Sequence of chain 1.C:
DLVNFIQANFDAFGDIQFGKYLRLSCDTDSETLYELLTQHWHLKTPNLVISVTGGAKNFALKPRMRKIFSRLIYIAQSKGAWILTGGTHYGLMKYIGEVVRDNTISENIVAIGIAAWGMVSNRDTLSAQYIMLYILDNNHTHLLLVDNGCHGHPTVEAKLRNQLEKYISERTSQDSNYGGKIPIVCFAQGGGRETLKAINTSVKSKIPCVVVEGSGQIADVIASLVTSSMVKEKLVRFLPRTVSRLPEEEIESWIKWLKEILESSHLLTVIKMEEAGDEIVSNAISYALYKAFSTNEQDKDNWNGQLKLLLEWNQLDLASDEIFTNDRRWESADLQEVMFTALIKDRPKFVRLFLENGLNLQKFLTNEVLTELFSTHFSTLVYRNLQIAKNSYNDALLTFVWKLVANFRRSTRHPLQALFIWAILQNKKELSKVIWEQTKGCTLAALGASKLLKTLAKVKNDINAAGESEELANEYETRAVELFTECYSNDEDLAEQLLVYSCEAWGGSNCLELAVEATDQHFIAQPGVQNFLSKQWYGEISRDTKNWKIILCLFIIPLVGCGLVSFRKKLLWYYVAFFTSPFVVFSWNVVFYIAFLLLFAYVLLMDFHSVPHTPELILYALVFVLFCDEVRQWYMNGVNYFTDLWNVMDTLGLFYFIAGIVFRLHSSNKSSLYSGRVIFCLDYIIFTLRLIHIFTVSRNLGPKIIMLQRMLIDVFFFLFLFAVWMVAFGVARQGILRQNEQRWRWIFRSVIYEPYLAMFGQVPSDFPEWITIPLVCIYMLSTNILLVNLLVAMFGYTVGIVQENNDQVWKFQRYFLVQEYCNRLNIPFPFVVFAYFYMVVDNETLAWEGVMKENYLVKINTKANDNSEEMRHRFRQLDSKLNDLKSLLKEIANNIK

Binding-site contacts:
Ligand atom C5A contacts residue ILE697 of chain 1.C at 4.1 Å (hydrophobic).
Ligand atom P1 contacts residue ASN853 of chain 1.C at 4.3 Å.
Ligand atom P5 contacts residue TYR684 of chain 1.C at 4.2 Å.
Ligand atom O5 contacts residue TYR684 of chain 1.C at 3.6 Å (h-bond).
Ligand atom C3A contacts residue PHE736 of chain 1.C at 3.5 Å (hydrophobic).
Ligand atom C2A contacts residue PHE736 of chain 1.C at 4.3 Å (hydrophobic).
Ligand atom O51 contacts residue SER680 of chain 1.C at 4.3 Å.
Ligand atom C5A contacts residue SER740 of chain 1.C at 3.4 Å.
Ligand atom O42 contacts residue LYS606 of chain 1.D at 3.5 Å (salt-bridge).
Ligand atom P4 contacts residue LYS606 of chain 1.D at 3.8 Å.
Ligand atom O12 contacts residue ARG852 of chain 1.C at 3.7 Å.
Ligand atom O43 contacts residue LYS606 of chain 1.D at 4.4 Å.
Ligand atom O1 contacts residue ARG852 of chain 1.C at 3.8 Å.
Ligand atom O52 contacts residue TYR684 of chain 1.C at 3.1 Å.
Ligand atom C3A contacts residue PHE739 of chain 1.C at 4.2 Å (hydrophobic).
Ligand atom O2C contacts residue PHE736 of chain 1.C at 4.2 Å.
Ligand atom C6A contacts residue SER740 of chain 1.C at 3.7 Å.
Ligand atom O12 contacts residue SER851 of chain 1.C at 3.6 Å.
Ligand atom O12 contacts residue ASN853 of chain 1.C at 3.0 Å (h-bond).
Ligand atom O52 contacts residue SER680 of chain 1.C at 3.8 Å.
Ligand atom C1 contacts residue ARG852 of chain 1.C at 3.8 Å.
Ligand atom O51 contacts residue ARG999 of chain 1.C at 3.7 Å.
Ligand atom O11 contacts residue SER851 of chain 1.C at 3.0 Å.
Ligand atom P1 contacts residue ARG852 of chain 1.C at 4.3 Å.
Ligand atom C4A contacts residue PHE739 of chain 1.C at 4.0 Å (hydrophobic).
Ligand atom O13 contacts residue ASN693 of chain 1.C at 4.3 Å.
Ligand atom C1 contacts residue SER851 of chain 1.C at 4.4 Å.
Ligand atom C4A contacts residue SER740 of chain 1.C at 4.0 Å.
Ligand atom O41 contacts residue LYS606 of chain 1.D at 2.9 Å (salt-bridge).
Ligand atom C3 contacts residue ARG852 of chain 1.C at 4.1 Å.
Ligand atom O52 contacts residue ARG999 of chain 1.C at 3.9 Å.
Ligand atom C3C contacts residue ASN693 of chain 1.C at 4.2 Å.
Ligand atom C1A contacts residue PHE736 of chain 1.C at 3.8 Å (hydrophobic).
Ligand atom O1 contacts residue SER851 of chain 1.C at 3.7 Å.
Ligand atom O2 contacts residue ASN693 of chain 1.C at 3.5 Å (h-bond).
Ligand atom P1 contacts residue SER851 of chain 1.C at 3.7 Å.
Ligand atom O53 contacts residue LYS606 of chain 1.D at 4.3 Å.
Ligand atom O1A contacts residue PHE736 of chain 1.C at 3.7 Å.
Ligand atom O42 contacts residue ARG852 of chain 1.C at 4.2 Å.
Ligand atom C2 contacts residue ARG852 of chain 1.C at 4.3 Å.

Sequence of chain 1.D:
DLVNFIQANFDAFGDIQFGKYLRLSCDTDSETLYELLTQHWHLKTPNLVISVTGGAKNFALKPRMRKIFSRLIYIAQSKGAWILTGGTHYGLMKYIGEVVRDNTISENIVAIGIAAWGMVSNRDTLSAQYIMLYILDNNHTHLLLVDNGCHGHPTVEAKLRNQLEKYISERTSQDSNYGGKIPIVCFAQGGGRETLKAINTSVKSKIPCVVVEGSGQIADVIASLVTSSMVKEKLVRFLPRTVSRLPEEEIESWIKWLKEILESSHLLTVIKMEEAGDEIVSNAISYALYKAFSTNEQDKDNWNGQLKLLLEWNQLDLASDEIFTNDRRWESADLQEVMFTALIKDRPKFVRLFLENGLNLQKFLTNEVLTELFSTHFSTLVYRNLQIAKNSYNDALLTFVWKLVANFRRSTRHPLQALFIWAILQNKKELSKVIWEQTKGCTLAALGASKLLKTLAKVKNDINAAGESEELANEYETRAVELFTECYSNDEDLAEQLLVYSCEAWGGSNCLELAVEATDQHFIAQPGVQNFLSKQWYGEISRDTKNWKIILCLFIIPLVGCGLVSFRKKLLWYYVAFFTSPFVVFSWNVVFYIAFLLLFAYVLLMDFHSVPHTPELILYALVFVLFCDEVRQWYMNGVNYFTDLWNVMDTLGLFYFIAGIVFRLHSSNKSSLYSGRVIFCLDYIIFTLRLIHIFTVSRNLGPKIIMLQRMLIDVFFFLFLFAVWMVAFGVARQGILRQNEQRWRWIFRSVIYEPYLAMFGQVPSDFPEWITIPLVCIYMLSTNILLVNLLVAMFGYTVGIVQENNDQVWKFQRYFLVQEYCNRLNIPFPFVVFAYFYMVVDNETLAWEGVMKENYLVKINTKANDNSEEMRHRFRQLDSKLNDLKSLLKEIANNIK

A protein and the small-molecule ligand that binds it are described below.
Small molecule (SMILES): CCCCCCCC(=O)OC[C@H](COP(=O)(O)O[C@@H]1[C@H](O)[C@H](O)[C@@H](OP(=O)(O)O)[C@H](OP(=O)(O)O)[C@H]1O)OC(=O)CCCCCCC